The small molecule below binds the protein below.
Small molecule (SMILES): COC(=O)N[C@H](C(=O)N[C@@H](Cc1ccccc1)C[C@H](O)[C@H](Cc1ccc(-c2cccnc2)cc1)NC(=O)[C@@H](NC(=O)OC)C(C)(C)C)C(C)(C)C

Binding-site contacts:
Ligand atom O27 contacts residue GLY49 of chain 1.H at 3.4 Å.
Ligand atom N1 contacts residue GLY27 of chain 1.G at 3.1 Å (h-bond).
Ligand atom N23 contacts residue GLY48 of chain 1.H at 3.1 Å (h-bond).
Ligand atom C50 contacts residue GLY48 of chain 1.H at 3.5 Å.
Ligand atom O41 contacts residue ASP29 of chain 1.G at 2.9 Å (salt-bridge).
Ligand atom C20 contacts residue ILE50 of chain 1.G at 3.7 Å (hydrophobic).
Ligand atom N6 contacts residue GLY27 of chain 1.H at 2.8 Å (h-bond).
Ligand atom C8 contacts residue GLY27 of chain 1.H at 3.4 Å.
Ligand atom C20 contacts residue GLY49 of chain 1.G at 3.6 Å.
Ligand atom O51 contacts residue ASP25 of chain 1.G at 2.8 Å (salt-bridge).
Ligand atom C49 contacts residue GLY48 of chain 1.G at 3.1 Å.
Ligand atom C13 contacts residue GLY49 of chain 1.H at 3.5 Å.
Ligand atom O41 contacts residue ALA28 of chain 1.G at 3.7 Å.
Ligand atom C3 contacts residue ASP25 of chain 1.G at 3.5 Å.
Ligand atom C16 contacts residue GLY27 of chain 1.G at 3.4 Å.
Ligand atom C42 contacts residue ASP29 of chain 1.G at 3.7 Å.
Ligand atom C12 contacts residue PRO81 of chain 1.G at 3.5 Å (hydrophobic).
Ligand atom O37 contacts residue GLY49 of chain 1.G at 3.2 Å.
Ligand atom C42 contacts residue ARG8 of chain 1.H at 3.4 Å.
Ligand atom C19 contacts residue GLY49 of chain 1.G at 3.6 Å.
Ligand atom N34 contacts residue GLY48 of chain 1.G at 3.3 Å (h-bond).
Ligand atom O51 contacts residue GLY27 of chain 1.G at 3.6 Å (h-bond).
Ligand atom C13 contacts residue PRO81 of chain 1.G at 3.3 Å (hydrophobic).
Ligand atom C4 contacts residue ASP25 of chain 1.G at 3.1 Å.
Ligand atom C26 contacts residue GLY48 of chain 1.H at 3.4 Å.
Ligand atom O25 contacts residue GLY48 of chain 1.H at 3.4 Å (h-bond).
Ligand atom C18 contacts residue GLY48 of chain 1.G at 3.7 Å.
Ligand atom O36 contacts residue GLY48 of chain 1.G at 3.3 Å (h-bond).
Ligand atom C7 contacts residue GLY27 of chain 1.H at 3.4 Å.
Ligand atom C19 contacts residue PRO81 of chain 1.H at 3.5 Å (hydrophobic).
Ligand atom O41 contacts residue GLY27 of chain 1.G at 3.6 Å (h-bond).
Ligand atom O51 contacts residue ASP25 of chain 1.H at 2.8 Å (salt-bridge).
Ligand atom O31 contacts residue ASP29 of chain 1.H at 3.0 Å (salt-bridge).
Ligand atom C4 contacts residue GLY27 of chain 1.H at 3.7 Å.
Ligand atom C40 contacts residue ILE84 of chain 1.G at 3.8 Å (hydrophobic).
Ligand atom C3 contacts residue ASP25 of chain 1.H at 3.5 Å.
Ligand atom C5 contacts residue ASP25 of chain 1.H at 3.5 Å.
Ligand atom O31 contacts residue ALA28 of chain 1.H at 3.7 Å.
Ligand atom C19 contacts residue GLY48 of chain 1.G at 3.6 Å.
Ligand atom C45 contacts residue VAL82 of chain 1.H at 3.7 Å (hydrophobic).

Sequence of chain 1.H:
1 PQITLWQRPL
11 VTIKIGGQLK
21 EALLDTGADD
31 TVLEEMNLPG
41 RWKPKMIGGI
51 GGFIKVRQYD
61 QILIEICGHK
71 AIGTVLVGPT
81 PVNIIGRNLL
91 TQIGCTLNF

Sequence of chain 1.G:
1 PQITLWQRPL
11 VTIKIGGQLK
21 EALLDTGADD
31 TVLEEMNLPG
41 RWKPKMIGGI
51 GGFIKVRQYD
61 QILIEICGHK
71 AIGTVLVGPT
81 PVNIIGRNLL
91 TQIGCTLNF